This protein binds this small molecule.
Small molecule (SMILES): CC[C@H](C)[C@H](NC(=O)[C@@H](NC(=O)[C@H](CC1=CN=C2CC=CC=C12)NC(C)=O)C(C)C)C(=O)N1CCC[C@H]1C(N)=O

Sequence of chain 1.A:
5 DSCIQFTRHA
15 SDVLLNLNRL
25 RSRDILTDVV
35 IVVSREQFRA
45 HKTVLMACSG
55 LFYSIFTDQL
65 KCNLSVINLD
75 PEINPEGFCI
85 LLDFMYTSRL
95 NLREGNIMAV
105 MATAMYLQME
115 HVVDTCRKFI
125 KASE

Binding-site contacts:
Ligand atom CE2 contacts residue HIS115 of chain 1.A at 3.9 Å.
Ligand atom CE3 contacts residue PHE10 of chain 2.A at 3.6 Å (hydrophobic).
Ligand atom CG2 contacts residue GLN9 of chain 2.A at 3.6 Å.
Ligand atom NE1 contacts residue THR119 of chain 1.A at 3.6 Å.
Ligand atom CH2 contacts residue PHE10 of chain 2.A at 3.9 Å (hydrophobic).
Ligand atom CB contacts residue ARG93 of chain 1.A at 3.6 Å.
Ligand atom CD1 contacts residue THR119 of chain 1.A at 3.8 Å.
Ligand atom CE2 contacts residue PHE10 of chain 2.A at 3.5 Å (hydrophobic).
Ligand atom CA contacts residue GLN9 of chain 2.A at 3.9 Å.
Ligand atom CE2 contacts residue THR119 of chain 1.A at 3.7 Å.
Ligand atom CD1 contacts residue PHE10 of chain 2.A at 3.7 Å (hydrophobic).
Ligand atom CH2 contacts residue PHE88 of chain 1.A at 3.5 Å (hydrophobic).
Ligand atom NE1 contacts residue HIS115 of chain 1.A at 3.5 Å (h-bond).
Ligand atom CZ2 contacts residue THR119 of chain 1.A at 3.7 Å.
Ligand atom CG1 contacts residue THR11 of chain 2.A at 3.6 Å.
Ligand atom O contacts residue GLN9 of chain 2.A at 2.9 Å (h-bond).
Ligand atom O contacts residue THR11 of chain 2.A at 3.0 Å (h-bond).
Ligand atom CG2 contacts residue THR11 of chain 2.A at 3.8 Å.
Ligand atom CE3 contacts residue GLN9 of chain 2.A at 3.6 Å.
Ligand atom N contacts residue GLN9 of chain 2.A at 2.8 Å (h-bond).
Ligand atom CD contacts residue CYS7 of chain 2.A at 3.3 Å (hydrophobic).
Ligand atom C contacts residue PHE10 of chain 2.A at 3.7 Å (hydrophobic).
Ligand atom CG contacts residue ARG93 of chain 1.A at 3.6 Å.
Ligand atom CG contacts residue CYS7 of chain 2.A at 3.8 Å (hydrophobic).
Ligand atom C contacts residue GLN9 of chain 2.A at 3.5 Å.
Ligand atom CZ3 contacts residue PHE88 of chain 1.A at 3.9 Å (hydrophobic).
Ligand atom CA contacts residue ARG12 of chain 2.A at 3.8 Å.
Ligand atom CZ2 contacts residue PHE10 of chain 2.A at 3.9 Å (hydrophobic).
Ligand atom CZ3 contacts residue ILE8 of chain 2.A at 3.9 Å (hydrophobic).
Ligand atom CD2 contacts residue PHE10 of chain 2.A at 3.8 Å (hydrophobic).
Ligand atom CZ3 contacts residue LEU94 of chain 1.A at 3.9 Å (hydrophobic).
Ligand atom CA contacts residue GLN9 of chain 2.A at 3.2 Å.
Ligand atom NE1 contacts residue PHE10 of chain 2.A at 3.4 Å.
Ligand atom O contacts residue GLN9 of chain 2.A at 3.7 Å.
Ligand atom CZ3 contacts residue PHE10 of chain 2.A at 3.7 Å (hydrophobic).
Ligand atom O contacts residue PHE10 of chain 2.A at 3.4 Å.
Ligand atom CZ2 contacts residue HIS115 of chain 1.A at 3.7 Å.
Ligand atom CB contacts residue GLN9 of chain 2.A at 3.6 Å.
Ligand atom O contacts residue ILE8 of chain 2.A at 3.5 Å.
Ligand atom CE3 contacts residue ILE8 of chain 2.A at 3.5 Å (hydrophobic).

Sequence of chain 2.A:
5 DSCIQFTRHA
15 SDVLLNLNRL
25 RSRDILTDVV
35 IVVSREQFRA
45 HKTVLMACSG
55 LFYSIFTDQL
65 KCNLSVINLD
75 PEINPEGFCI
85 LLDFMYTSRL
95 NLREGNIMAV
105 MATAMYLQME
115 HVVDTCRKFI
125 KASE